This protein binds this small molecule.
Small molecule (SMILES): O=C(Nc1ccccc1)N1CCN(C(=O)c2ccco2)CC1

Sequence of chain 1.A:
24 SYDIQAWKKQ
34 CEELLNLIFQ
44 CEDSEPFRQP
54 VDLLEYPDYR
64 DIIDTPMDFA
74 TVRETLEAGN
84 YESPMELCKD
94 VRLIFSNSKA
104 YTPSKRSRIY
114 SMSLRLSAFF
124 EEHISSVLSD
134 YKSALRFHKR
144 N

Binding-site contacts:
Ligand atom O3 contacts residue TYR104 of chain 1.A at 3.5 Å.
Ligand atom C8 contacts residue VAL54 of chain 1.A at 4.0 Å (hydrophobic).
Ligand atom O3 contacts residue ILE112 of chain 1.A at 3.6 Å.
Ligand atom C16 contacts residue TYR104 of chain 1.A at 3.8 Å (hydrophobic).
Ligand atom C8 contacts residue PRO49 of chain 1.A at 3.2 Å (hydrophobic).
Ligand atom C10 contacts residue TYR104 of chain 1.A at 4.0 Å (hydrophobic).
Ligand atom O2 contacts residue ILE112 of chain 1.A at 3.3 Å.
Ligand atom C1 contacts residue PRO49 of chain 1.A at 4.1 Å (hydrophobic).
Ligand atom C1 contacts residue VAL54 of chain 1.A at 4.0 Å (hydrophobic).
Ligand atom C8 contacts residue ILE112 of chain 1.A at 4.1 Å (hydrophobic).
Ligand atom C10 contacts residue VAL54 of chain 1.A at 4.0 Å (hydrophobic).
Ligand atom N1 contacts residue VAL54 of chain 1.A at 3.9 Å.
Ligand atom C15 contacts residue THR105 of chain 1.A at 3.8 Å.
Ligand atom O2 contacts residue PHE50 of chain 1.A at 3.9 Å.
Ligand atom C1 contacts residue ASP55 of chain 1.A at 4.0 Å.
Ligand atom C11 contacts residue ILE112 of chain 1.A at 3.9 Å (hydrophobic).
Ligand atom C7 contacts residue ASP55 of chain 1.A at 3.4 Å.
Ligand atom C14 contacts residue ILE112 of chain 1.A at 3.7 Å (hydrophobic).
Ligand atom O1 contacts residue GLU58 of chain 1.A at 4.0 Å.
Ligand atom C2 contacts residue PRO49 of chain 1.A at 3.8 Å (hydrophobic).
Ligand atom C14 contacts residue SER101 of chain 1.A at 3.8 Å.
Ligand atom O1 contacts residue VAL54 of chain 1.A at 3.9 Å.
Ligand atom O1 contacts residue ASP55 of chain 1.A at 3.3 Å (salt-bridge).
Ligand atom C13 contacts residue ILE112 of chain 1.A at 3.4 Å (hydrophobic).
Ligand atom C7 contacts residue PRO53 of chain 1.A at 3.2 Å (hydrophobic).
Ligand atom N1 contacts residue PRO49 of chain 1.A at 3.1 Å (h-bond).
Ligand atom O2 contacts residue SER101 of chain 1.A at 2.8 Å (h-bond).
Ligand atom C9 contacts residue PRO49 of chain 1.A at 4.1 Å (hydrophobic).
Ligand atom C12 contacts residue ILE112 of chain 1.A at 3.4 Å (hydrophobic).
Ligand atom C1 contacts residue TYR59 of chain 1.A at 4.1 Å (hydrophobic).
Ligand atom C9 contacts residue VAL54 of chain 1.A at 3.5 Å (hydrophobic).
Ligand atom N3 contacts residue ILE112 of chain 1.A at 4.0 Å.
Ligand atom C12 contacts residue SER101 of chain 1.A at 3.9 Å.
Ligand atom C13 contacts residue TYR104 of chain 1.A at 3.7 Å (hydrophobic).
Ligand atom N2 contacts residue VAL54 of chain 1.A at 3.9 Å.
Ligand atom C11 contacts residue TYR59 of chain 1.A at 3.3 Å (hydrophobic).
Ligand atom O1 contacts residue TYR59 of chain 1.A at 3.2 Å.
Ligand atom C6 contacts residue PRO53 of chain 1.A at 3.5 Å (hydrophobic).
Ligand atom C7 contacts residue VAL54 of chain 1.A at 3.7 Å (hydrophobic).
Ligand atom N2 contacts residue PRO49 of chain 1.A at 4.0 Å.